Binding-site contacts:
Ligand atom N1A contacts residue LEU181 of chain 43.A at 3.7 Å.
Ligand atom C4B contacts residue LEU181 of chain 43.A at 3.5 Å (hydrophobic).
Ligand atom C4 contacts residue TYR190 of chain 43.A at 3.4 Å (hydrophobic).
Ligand atom F2 contacts residue PHE179 of chain 43.A at 3.3 Å.
Ligand atom F1 contacts residue LEU217 of chain 43.A at 3.4 Å.
Ligand atom CM3 contacts residue TYR190 of chain 43.A at 3.5 Å (hydrophobic).
Ligand atom N3A contacts residue PHE179 of chain 43.A at 3.2 Å.
Ligand atom CM4 contacts residue PHE179 of chain 43.A at 3.8 Å (hydrophobic).
Ligand atom C2A contacts residue PHE179 of chain 43.A at 3.6 Å (hydrophobic).
Ligand atom F3 contacts residue ALA166 of chain 43.A at 2.8 Å.
Ligand atom O1B contacts residue ILE98 of chain 43.A at 3.0 Å.
Ligand atom F1 contacts residue TYR142 of chain 43.A at 3.6 Å.
Ligand atom F3 contacts residue MET143 of chain 43.A at 3.3 Å.
Ligand atom F2 contacts residue VAL168 of chain 43.A at 2.6 Å.
Ligand atom C2A contacts residue TYR144 of chain 43.A at 3.5 Å (hydrophobic).
Ligand atom C1C contacts residue MET214 of chain 43.A at 3.5 Å (hydrophobic).
Ligand atom C5 contacts residue MET214 of chain 43.A at 3.5 Å (hydrophobic).
Ligand atom C1B contacts residue LEU181 of chain 43.A at 3.7 Å (hydrophobic).
Ligand atom C6B contacts residue LEU181 of chain 43.A at 3.4 Å (hydrophobic).
Ligand atom C5B contacts residue TYR144 of chain 43.A at 3.5 Å (hydrophobic).
Ligand atom F3 contacts residue TYR144 of chain 43.A at 2.9 Å.
Ligand atom CM4 contacts residue TYR142 of chain 43.A at 3.5 Å (hydrophobic).
Ligand atom C5B contacts residue LEU181 of chain 43.A at 3.4 Å (hydrophobic).
Ligand atom CM6 contacts residue MET214 of chain 43.A at 3.5 Å (hydrophobic).
Ligand atom O1 contacts residue MET214 of chain 43.A at 3.5 Å (h-bond).
Ligand atom F3 contacts residue SER167 of chain 43.A at 3.8 Å.
Ligand atom N1A contacts residue PHE179 of chain 43.A at 3.7 Å.
Ligand atom C3A contacts residue PHE179 of chain 43.A at 3.4 Å (hydrophobic).
Ligand atom N3A contacts residue TYR144 of chain 43.A at 3.7 Å.
Ligand atom CM2 contacts residue ILE122 of chain 43.A at 3.5 Å (hydrophobic).
Ligand atom F3 contacts residue TYR142 of chain 43.A at 2.8 Å.
Ligand atom C3A contacts residue TYR144 of chain 43.A at 3.4 Å (hydrophobic).
Ligand atom F2 contacts residue TYR142 of chain 43.A at 3.6 Å.
Ligand atom N1A contacts residue TYR144 of chain 43.A at 3.1 Å.
Ligand atom F1 contacts residue PHE179 of chain 43.A at 3.8 Å.
Ligand atom CM6 contacts residue LEU184 of chain 43.A at 3.0 Å (hydrophobic).
Ligand atom CM6 contacts residue TYR144 of chain 43.A at 3.3 Å (hydrophobic).
Ligand atom C1B contacts residue ILE98 of chain 43.A at 3.6 Å (hydrophobic).
Ligand atom O1A contacts residue TYR144 of chain 43.A at 3.1 Å.
Ligand atom CM3 contacts residue ASN212 of chain 43.A at 3.5 Å.

Sequence of chain 43.A:
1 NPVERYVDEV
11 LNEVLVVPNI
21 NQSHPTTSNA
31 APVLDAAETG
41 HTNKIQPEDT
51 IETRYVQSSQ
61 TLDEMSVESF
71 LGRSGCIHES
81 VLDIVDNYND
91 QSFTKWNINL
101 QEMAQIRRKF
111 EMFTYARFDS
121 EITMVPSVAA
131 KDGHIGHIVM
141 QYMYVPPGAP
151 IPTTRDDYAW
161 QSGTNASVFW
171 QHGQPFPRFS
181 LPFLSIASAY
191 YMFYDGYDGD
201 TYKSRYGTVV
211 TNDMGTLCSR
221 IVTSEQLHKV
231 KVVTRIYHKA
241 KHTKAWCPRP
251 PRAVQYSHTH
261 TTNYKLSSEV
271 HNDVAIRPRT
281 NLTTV

A protein and the small-molecule ligand that binds it are described below.
Small molecule (SMILES): Cc1cc(CCCOc2c(C)cc(-c3noc(C(F)(F)F)n3)cc2C)on1

Sequence of chain 43.C:
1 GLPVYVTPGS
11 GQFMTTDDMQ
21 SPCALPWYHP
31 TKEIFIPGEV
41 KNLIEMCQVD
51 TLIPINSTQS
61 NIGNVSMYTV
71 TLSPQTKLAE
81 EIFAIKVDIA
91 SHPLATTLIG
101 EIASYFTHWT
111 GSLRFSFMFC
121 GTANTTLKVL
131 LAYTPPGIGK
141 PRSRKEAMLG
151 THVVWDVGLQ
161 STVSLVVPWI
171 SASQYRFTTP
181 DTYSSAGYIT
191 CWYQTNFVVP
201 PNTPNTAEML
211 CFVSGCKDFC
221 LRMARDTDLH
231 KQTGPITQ